Sequence of chain 1.A:
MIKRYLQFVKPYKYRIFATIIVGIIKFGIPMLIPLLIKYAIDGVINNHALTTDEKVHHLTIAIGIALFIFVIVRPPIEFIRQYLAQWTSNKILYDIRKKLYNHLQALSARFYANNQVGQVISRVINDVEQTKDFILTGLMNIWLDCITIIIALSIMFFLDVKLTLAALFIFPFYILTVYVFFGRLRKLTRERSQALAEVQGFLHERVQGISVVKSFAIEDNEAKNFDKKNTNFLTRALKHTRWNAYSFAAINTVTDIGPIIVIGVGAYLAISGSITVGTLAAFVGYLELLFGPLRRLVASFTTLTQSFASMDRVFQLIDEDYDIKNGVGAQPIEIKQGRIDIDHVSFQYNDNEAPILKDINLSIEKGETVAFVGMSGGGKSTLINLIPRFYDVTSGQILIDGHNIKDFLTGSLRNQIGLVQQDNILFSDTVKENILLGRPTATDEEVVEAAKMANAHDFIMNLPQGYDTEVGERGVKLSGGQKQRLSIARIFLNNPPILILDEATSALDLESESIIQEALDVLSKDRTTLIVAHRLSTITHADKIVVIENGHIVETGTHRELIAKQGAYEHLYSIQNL

Sequence of chain 1.B:
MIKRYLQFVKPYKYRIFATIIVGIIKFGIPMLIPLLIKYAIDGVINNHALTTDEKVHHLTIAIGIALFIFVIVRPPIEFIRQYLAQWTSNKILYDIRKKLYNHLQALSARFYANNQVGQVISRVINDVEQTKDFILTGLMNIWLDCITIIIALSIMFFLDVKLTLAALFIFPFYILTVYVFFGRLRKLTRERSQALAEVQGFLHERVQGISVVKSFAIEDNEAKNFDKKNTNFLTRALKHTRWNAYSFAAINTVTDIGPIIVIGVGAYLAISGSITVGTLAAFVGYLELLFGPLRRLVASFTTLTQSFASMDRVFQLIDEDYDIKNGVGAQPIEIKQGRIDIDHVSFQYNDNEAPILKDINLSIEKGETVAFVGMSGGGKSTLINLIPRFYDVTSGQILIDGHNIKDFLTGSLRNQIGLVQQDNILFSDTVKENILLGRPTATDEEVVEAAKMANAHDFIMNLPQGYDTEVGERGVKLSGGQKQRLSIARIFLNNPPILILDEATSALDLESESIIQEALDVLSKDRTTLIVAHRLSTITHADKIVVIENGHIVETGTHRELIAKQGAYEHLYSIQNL

This protein binds this small molecule.
Small molecule (SMILES): Nc1ncnc2c1ncn2[C@@H]1O[C@H](CO[P](=O)(O)O[P](=O)(O)NP(=O)(O)O)[C@@H](O)[C@H]1O

Binding-site contacts:
Ligand atom PG contacts residue NA1 of chain 1.D at 3.0 Å.
Ligand atom N6 contacts residue TYR391 of chain 1.A at 3.3 Å (h-bond).
Ligand atom O2G contacts residue GLY481 of chain 1.B at 3.0 Å (h-bond).
Ligand atom C1' contacts residue ILE356 of chain 1.A at 3.3 Å (hydrophobic).
Ligand atom O3G contacts residue GLU503 of chain 1.A at 2.8 Å (salt-bridge).
Ligand atom N3B contacts residue GLY480 of chain 1.B at 3.3 Å (h-bond).
Ligand atom O2B contacts residue LYS380 of chain 1.A at 3.3 Å.
Ligand atom C5 contacts residue LYS477 of chain 1.B at 3.3 Å.
Ligand atom O2G contacts residue NA1 of chain 1.D at 3.1 Å (h-bond).
Ligand atom O2A contacts residue GLY379 of chain 1.A at 2.9 Å (h-bond).
Ligand atom O1G contacts residue SER479 of chain 1.B at 2.8 Å (h-bond).
Ligand atom O1B contacts residue GLY377 of chain 1.A at 2.5 Å (h-bond).
Ligand atom O2G contacts residue GLN422 of chain 1.A at 3.1 Å (h-bond).
Ligand atom C8 contacts residue TYR349 of chain 1.A at 3.3 Å (hydrophobic).
Ligand atom O3A contacts residue SER479 of chain 1.B at 3.0 Å.
Ligand atom N3B contacts residue SER479 of chain 1.B at 2.5 Å (h-bond).
Ligand atom C4 contacts residue LYS477 of chain 1.B at 3.4 Å.
Ligand atom O2G contacts residue SER479 of chain 1.B at 3.0 Å (h-bond).
Ligand atom O1G contacts residue GLY377 of chain 1.A at 3.2 Å (h-bond).
Ligand atom O1B contacts residue GLY378 of chain 1.A at 3.0 Å (h-bond).
Ligand atom O1G contacts residue SER376 of chain 1.A at 2.5 Å (h-bond).
Ligand atom PG contacts residue SER479 of chain 1.B at 2.9 Å.
Ligand atom O1A contacts residue GLY379 of chain 1.A at 2.6 Å (h-bond).
Ligand atom O1G contacts residue HIS534 of chain 1.A at 3.3 Å (h-bond).
Ligand atom C5 contacts residue TYR349 of chain 1.A at 3.3 Å (hydrophobic).
Ligand atom O1B contacts residue LYS380 of chain 1.A at 3.0 Å.
Ligand atom O2G contacts residue GLU503 of chain 1.A at 3.3 Å (salt-bridge).
Ligand atom O2G contacts residue GLY480 of chain 1.B at 2.6 Å (h-bond).
Ligand atom O2A contacts residue THR382 of chain 1.A at 2.7 Å (h-bond).
Ligand atom N9 contacts residue LYS477 of chain 1.B at 3.2 Å (salt-bridge).
Ligand atom O3G contacts residue HIS534 of chain 1.A at 3.1 Å (h-bond).
Ligand atom O2B contacts residue SER381 of chain 1.A at 2.5 Å (h-bond).
Ligand atom O1A contacts residue GLY377 of chain 1.A at 2.4 Å.
Ligand atom O3G contacts residue LYS380 of chain 1.A at 3.2 Å (salt-bridge).
Ligand atom O1A contacts residue GLY378 of chain 1.A at 2.6 Å (h-bond).
Ligand atom C2' contacts residue LYS477 of chain 1.B at 3.0 Å.
Ligand atom C6 contacts residue TYR349 of chain 1.A at 3.3 Å (hydrophobic).
Ligand atom N3B contacts residue NA1 of chain 1.D at 2.9 Å (h-bond).
Ligand atom O3G contacts residue NA1 of chain 1.D at 2.8 Å (h-bond).
Ligand atom O2A contacts residue SER381 of chain 1.A at 3.2 Å (h-bond).